Binding-site contacts:
Ligand atom N1 contacts residue U8 of chain 1.D at 2.8 Å (h-bond).
Ligand atom O3' contacts residue SER333 of chain 1.A at 3.2 Å (h-bond).
Ligand atom N3 contacts residue A5 of chain 1.D at 2.7 Å (h-bond).
Ligand atom N1 contacts residue U6 of chain 1.D at 2.7 Å (h-bond).
Ligand atom O2' contacts residue VAL454 of chain 1.A at 3.4 Å.
Ligand atom O2' contacts residue TYR330 of chain 1.A at 2.7 Å (h-bond).
Ligand atom O2 contacts residue A5 of chain 1.D at 3.3 Å.
Ligand atom O4 contacts residue A3 of chain 1.D at 3.0 Å (h-bond).
Ligand atom C5' contacts residue THR335 of chain 1.A at 3.3 Å.
Ligand atom C1' contacts residue TYR362 of chain 1.A at 3.2 Å (hydrophobic).
Ligand atom OP2 contacts residue SER228 of chain 1.A at 2.9 Å (h-bond).
Ligand atom N4 contacts residue ARG558 of chain 1.A at 2.9 Å (salt-bridge).
Ligand atom O2 contacts residue A4 of chain 1.D at 3.4 Å.
Ligand atom N6 contacts residue U7 of chain 1.D at 3.1 Å (h-bond).
Ligand atom C2 contacts residue U8 of chain 1.D at 3.4 Å.
Ligand atom OP1 contacts residue GLN311 of chain 1.A at 3.0 Å (h-bond).
Ligand atom N6 contacts residue U8 of chain 1.D at 3.0 Å (h-bond).
Ligand atom N3 contacts residue A3 of chain 1.D at 2.9 Å (h-bond).
Ligand atom O4' contacts residue TYR330 of chain 1.A at 3.3 Å.
Ligand atom OP1 contacts residue TYR295 of chain 1.A at 2.7 Å (h-bond).
Ligand atom N3 contacts residue GLY452 of chain 1.A at 3.3 Å.
Ligand atom O2' contacts residue VAL453 of chain 1.A at 3.3 Å (h-bond).
Ligand atom OP1 contacts residue LYS277 of chain 1.A at 2.9 Å (salt-bridge).
Ligand atom O4 contacts residue A4 of chain 1.D at 3.3 Å (h-bond).
Ligand atom OP2 contacts residue ARG25 of chain 1.B at 2.9 Å (salt-bridge).
Ligand atom O4' contacts residue TYR295 of chain 1.A at 3.2 Å.
Ligand atom OP1 contacts residue LYS237 of chain 1.A at 2.8 Å (salt-bridge).
Ligand atom N1 contacts residue U7 of chain 1.D at 2.7 Å (h-bond).
Ligand atom N9 contacts residue TYR295 of chain 1.A at 3.4 Å.
Ligand atom O2' contacts residue SER333 of chain 1.A at 2.9 Å (h-bond).
Ligand atom O2' contacts residue GLY452 of chain 1.A at 2.7 Å (h-bond).
Ligand atom O2' contacts residue MET659 of chain 1.A at 3.4 Å.
Ligand atom O4' contacts residue GLY452 of chain 1.A at 3.1 Å (h-bond).
Ligand atom O2' contacts residue GLY455 of chain 1.A at 3.3 Å (h-bond).
Ligand atom N3 contacts residue A4 of chain 1.D at 2.9 Å (h-bond).
Ligand atom O4 contacts residue A5 of chain 1.D at 3.0 Å (h-bond).
Ligand atom OP1 contacts residue SER307 of chain 1.A at 2.7 Å (h-bond).
Ligand atom N6 contacts residue U6 of chain 1.D at 2.8 Å (h-bond).
Ligand atom C2 contacts residue U7 of chain 1.D at 3.2 Å.
Ligand atom O2' contacts residue GLY331 of chain 1.A at 3.2 Å (h-bond).

A small-molecule ligand and the protein it binds are described below.
Small molecule (SMILES): Nc1ccn([C@@H]2O[C@H](COP(=O)=O)[C@@H](O[P](=O)(O)OC[C@H]3O[C@@H](n4cnc5c(N)ncnc54)[C@H](O)[C@@H]3O[P](=O)(O)OC[C@H]3O[C@@H](n4cnc5c(N)ncnc54)[C@H](O)[C@@H]3O[P](=O)(O)OC[C@H]3O[C@@H](n4cnc5c(N)ncnc54)[C@H](O)[C@@H]3O[P](=O)(O)OC[C@H]3O[C@@H](n4cnc5c(N)ncnc54)[C@H](O)[C@@H]3O[P](=O)(O)OC[C@H]3O[C@@H](n4ccc(=O)[nH]c4=O)[C@H](O)[C@@H]3O[P](=O)(O)OC[C@H]3O[C@@H](n4ccc(=O)[nH]c4=O)[C@H](O)[C@@H]3O[P](=O)(O)OC[C@H]3O[C@@H](n4ccc(=O)[nH]c4=O)[C@H](O)[C@@H]3O)[C@H]2O)c(=O)n1

Sequence of chain 1.A:
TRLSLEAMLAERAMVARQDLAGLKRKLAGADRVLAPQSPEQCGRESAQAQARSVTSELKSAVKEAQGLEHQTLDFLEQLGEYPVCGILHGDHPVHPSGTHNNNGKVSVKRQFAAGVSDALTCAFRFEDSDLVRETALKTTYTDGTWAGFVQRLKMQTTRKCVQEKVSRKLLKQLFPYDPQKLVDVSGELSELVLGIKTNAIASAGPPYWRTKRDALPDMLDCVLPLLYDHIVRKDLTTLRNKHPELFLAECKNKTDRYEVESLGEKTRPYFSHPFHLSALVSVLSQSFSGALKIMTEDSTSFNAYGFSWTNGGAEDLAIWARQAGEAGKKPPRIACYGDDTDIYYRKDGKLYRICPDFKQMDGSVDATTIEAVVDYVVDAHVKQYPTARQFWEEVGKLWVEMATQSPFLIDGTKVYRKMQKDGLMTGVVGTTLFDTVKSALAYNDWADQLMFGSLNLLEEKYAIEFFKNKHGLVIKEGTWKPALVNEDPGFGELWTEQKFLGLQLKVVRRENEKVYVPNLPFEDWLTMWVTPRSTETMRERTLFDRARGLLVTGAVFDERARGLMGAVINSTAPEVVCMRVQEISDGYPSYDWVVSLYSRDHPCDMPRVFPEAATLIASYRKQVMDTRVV

Sequence of chain 1.B:
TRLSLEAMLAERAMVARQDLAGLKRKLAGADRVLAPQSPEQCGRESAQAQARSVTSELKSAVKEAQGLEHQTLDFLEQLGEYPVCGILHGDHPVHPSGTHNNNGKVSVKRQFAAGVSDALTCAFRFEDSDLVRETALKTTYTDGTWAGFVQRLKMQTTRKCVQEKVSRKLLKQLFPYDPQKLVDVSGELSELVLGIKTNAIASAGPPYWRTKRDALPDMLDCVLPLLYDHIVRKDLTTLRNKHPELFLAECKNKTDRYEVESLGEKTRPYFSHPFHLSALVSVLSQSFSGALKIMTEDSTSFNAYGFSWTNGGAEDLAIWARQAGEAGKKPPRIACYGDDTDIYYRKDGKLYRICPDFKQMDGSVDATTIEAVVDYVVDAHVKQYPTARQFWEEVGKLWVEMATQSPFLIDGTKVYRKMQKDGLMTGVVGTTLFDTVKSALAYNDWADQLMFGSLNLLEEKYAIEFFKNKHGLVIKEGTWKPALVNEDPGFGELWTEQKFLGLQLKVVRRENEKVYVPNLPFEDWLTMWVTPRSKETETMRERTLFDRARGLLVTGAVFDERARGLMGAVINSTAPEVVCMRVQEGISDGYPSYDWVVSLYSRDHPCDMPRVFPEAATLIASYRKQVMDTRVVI